Sequence of chain 1.B:
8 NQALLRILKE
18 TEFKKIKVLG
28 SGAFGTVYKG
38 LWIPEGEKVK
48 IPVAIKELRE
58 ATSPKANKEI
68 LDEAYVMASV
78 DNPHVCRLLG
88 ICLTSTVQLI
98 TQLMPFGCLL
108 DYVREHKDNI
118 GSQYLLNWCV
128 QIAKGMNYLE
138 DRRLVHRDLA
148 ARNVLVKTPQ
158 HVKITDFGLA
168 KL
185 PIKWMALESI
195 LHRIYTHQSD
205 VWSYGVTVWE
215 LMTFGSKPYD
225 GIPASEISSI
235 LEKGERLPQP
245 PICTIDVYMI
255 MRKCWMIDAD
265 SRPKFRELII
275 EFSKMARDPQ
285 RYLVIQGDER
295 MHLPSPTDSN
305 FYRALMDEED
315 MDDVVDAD

Binding-site contacts:
Ligand atom N3B contacts residue MG1 of chain 1.I at 2.7 Å.
Ligand atom O2B contacts residue ALA30 of chain 1.B at 3.6 Å (h-bond).
Ligand atom O3A contacts residue MG1 of chain 1.I at 2.4 Å.
Ligand atom O4' contacts residue VAL34 of chain 1.B at 3.5 Å.
Ligand atom PA contacts residue MG1 of chain 1.I at 3.5 Å.
Ligand atom O3G contacts residue PHE31 of chain 1.B at 3.4 Å.
Ligand atom PA contacts residue LYS53 of chain 1.B at 3.7 Å.
Ligand atom O2G contacts residue ASN150 of chain 1.B at 3.3 Å (h-bond).
Ligand atom O2A contacts residue VAL34 of chain 1.B at 3.3 Å.
Ligand atom O5' contacts residue SER28 of chain 1.B at 3.5 Å (h-bond).
Ligand atom O2' contacts residue CYS105 of chain 1.B at 3.7 Å.
Ligand atom O3G contacts residue ALA30 of chain 1.B at 3.5 Å (h-bond).
Ligand atom O2B contacts residue GLY29 of chain 1.B at 3.0 Å.
Ligand atom O2G contacts residue PHE31 of chain 1.B at 3.7 Å.
Ligand atom O5' contacts residue VAL34 of chain 1.B at 3.5 Å.
Ligand atom PB contacts residue MG1 of chain 1.I at 3.1 Å.
Ligand atom O2G contacts residue ASP145 of chain 1.B at 2.4 Å (salt-bridge).
Ligand atom O5' contacts residue GLY27 of chain 1.B at 3.6 Å.
Ligand atom C2 contacts residue MET101 of chain 1.B at 3.2 Å (hydrophobic).
Ligand atom O2A contacts residue MG1 of chain 1.I at 3.2 Å.
Ligand atom O4' contacts residue GLY27 of chain 1.B at 3.5 Å.
Ligand atom N3B contacts residue ASN150 of chain 1.B at 2.9 Å (h-bond).
Ligand atom N3B contacts residue ARG149 of chain 1.B at 3.6 Å.
Ligand atom C5 contacts residue LEU152 of chain 1.B at 3.6 Å (hydrophobic).
Ligand atom O2A contacts residue LYS53 of chain 1.B at 2.5 Å (salt-bridge).
Ligand atom O2G contacts residue ARG149 of chain 1.B at 3.6 Å (salt-bridge).
Ligand atom C5' contacts residue GLY27 of chain 1.B at 3.2 Å.
Ligand atom C4' contacts residue GLY27 of chain 1.B at 3.0 Å.
Ligand atom N6 contacts residue LEU152 of chain 1.B at 3.3 Å.
Ligand atom O1B contacts residue ARG149 of chain 1.B at 3.3 Å.
Ligand atom O1A contacts residue LYS53 of chain 1.B at 3.7 Å.
Ligand atom N6 contacts residue GLN99 of chain 1.B at 3.0 Å (h-bond).
Ligand atom O2A contacts residue ASP163 of chain 1.B at 3.7 Å.
Ligand atom O1G contacts residue ALA30 of chain 1.B at 3.2 Å (h-bond).
Ligand atom N6 contacts residue MET101 of chain 1.B at 3.6 Å.
Ligand atom N7 contacts residue LEU152 of chain 1.B at 3.6 Å.
Ligand atom O1A contacts residue GLY29 of chain 1.B at 2.7 Å.
Ligand atom N1 contacts residue MET101 of chain 1.B at 2.9 Å (h-bond).
Ligand atom C5' contacts residue SER28 of chain 1.B at 3.0 Å.
Ligand atom C6 contacts residue LEU152 of chain 1.B at 3.5 Å (hydrophobic).

This protein binds this small molecule.
Small molecule (SMILES): Nc1ncnc2c1ncn2[C@@H]1O[C@H](CO[P](=O)(O)O[P](=O)(O)NP(=O)(O)O)[C@@H](O)[C@H]1O